Binding-site contacts:
Ligand atom O7 contacts residue ASN12 of chain 32.L at 3.7 Å.
Ligand atom C5 contacts residue ASN12 of chain 32.L at 4.0 Å.
Ligand atom C1 contacts residue ASN12 of chain 32.L at 2.1 Å.
Ligand atom C7 contacts residue ASN12 of chain 32.L at 3.9 Å.
Ligand atom N2 contacts residue ASN12 of chain 32.L at 3.8 Å.
Ligand atom C2 contacts residue ASN12 of chain 32.L at 3.2 Å.
Ligand atom O5 contacts residue ASN12 of chain 32.L at 2.6 Å (h-bond).

Sequence of chain 32.L:
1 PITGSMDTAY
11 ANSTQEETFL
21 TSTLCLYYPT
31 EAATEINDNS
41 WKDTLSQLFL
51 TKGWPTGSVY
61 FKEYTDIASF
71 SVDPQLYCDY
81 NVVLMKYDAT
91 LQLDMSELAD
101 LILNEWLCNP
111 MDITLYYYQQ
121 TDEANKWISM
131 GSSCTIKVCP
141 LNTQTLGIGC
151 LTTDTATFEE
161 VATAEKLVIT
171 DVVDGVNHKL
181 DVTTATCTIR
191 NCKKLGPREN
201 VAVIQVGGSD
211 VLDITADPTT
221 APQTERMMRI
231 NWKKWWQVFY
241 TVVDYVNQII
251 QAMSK

The small molecule below binds the protein below.
Small molecule (SMILES): CC(=O)N[C@H]1[C@H](O[C@H]2[C@H](O)[C@@H](NC(C)=O)CO[C@@H]2CO)O[C@H](CO)[C@@H](O)[C@@H]1O